Sequence of chain 1.H:
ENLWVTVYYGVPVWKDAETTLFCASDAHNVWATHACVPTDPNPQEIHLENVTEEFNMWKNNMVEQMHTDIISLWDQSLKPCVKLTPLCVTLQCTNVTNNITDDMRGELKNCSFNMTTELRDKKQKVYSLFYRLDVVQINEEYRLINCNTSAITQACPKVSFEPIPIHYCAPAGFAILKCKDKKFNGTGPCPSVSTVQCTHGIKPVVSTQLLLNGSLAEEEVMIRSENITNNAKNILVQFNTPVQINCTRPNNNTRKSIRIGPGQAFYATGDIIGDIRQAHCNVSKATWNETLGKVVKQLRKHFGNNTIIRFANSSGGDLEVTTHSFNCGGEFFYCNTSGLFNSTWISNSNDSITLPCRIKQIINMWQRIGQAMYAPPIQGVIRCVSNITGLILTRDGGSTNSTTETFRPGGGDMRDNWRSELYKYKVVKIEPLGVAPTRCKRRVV

Binding-site contacts:
Ligand atom C7 contacts residue ASN106 of chain 1.H at 3.7 Å.
Ligand atom C5 contacts residue ASN107 of chain 1.H at 3.6 Å.
Ligand atom C8 contacts residue ASN107 of chain 1.H at 4.3 Å.
Ligand atom C8 contacts residue ASN106 of chain 1.H at 3.3 Å.
Ligand atom C3 contacts residue ASN107 of chain 1.H at 3.8 Å.
Ligand atom C1 contacts residue ASN107 of chain 1.H at 1.4 Å.
Ligand atom C2 contacts residue ASN107 of chain 1.H at 2.5 Å.
Ligand atom C7 contacts residue ASN107 of chain 1.H at 3.8 Å.
Ligand atom N2 contacts residue ASN107 of chain 1.H at 3.0 Å (h-bond).
Ligand atom C4 contacts residue ASN107 of chain 1.H at 4.2 Å.
Ligand atom O5 contacts residue ASN107 of chain 1.H at 2.3 Å (h-bond).
Ligand atom O7 contacts residue ASN106 of chain 1.H at 3.8 Å.

This small molecule binds to this protein.
Small molecule (SMILES): CC(=O)N[C@@H]1[C@@H](O)[C@H](O)[C@@H](CO)O[C@H]1O